Sequence of chain 1.E:
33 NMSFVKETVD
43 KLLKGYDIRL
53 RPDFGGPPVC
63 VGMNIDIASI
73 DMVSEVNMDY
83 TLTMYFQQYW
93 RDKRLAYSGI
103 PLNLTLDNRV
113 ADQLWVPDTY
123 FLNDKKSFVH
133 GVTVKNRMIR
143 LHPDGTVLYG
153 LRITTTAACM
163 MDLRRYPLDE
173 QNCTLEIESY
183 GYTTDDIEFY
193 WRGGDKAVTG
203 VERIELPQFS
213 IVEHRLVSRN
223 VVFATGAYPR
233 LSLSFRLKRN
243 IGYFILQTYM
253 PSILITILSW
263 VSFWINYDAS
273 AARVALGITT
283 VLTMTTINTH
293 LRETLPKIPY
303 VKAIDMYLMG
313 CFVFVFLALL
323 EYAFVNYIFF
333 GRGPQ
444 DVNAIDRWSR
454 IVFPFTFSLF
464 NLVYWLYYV

This small molecule binds to this protein.
Small molecule (SMILES): CC(=O)N[C@H]1[C@H](O[C@H]2[C@H](O)[C@@H](NC(C)=O)CO[C@@H]2CO)O[C@H](CO)[C@@H](O[C@@H]2O[C@H](CO[C@H]3O[C@H](CO)[C@@H](O)[C@H](O[C@H]4O[C@H](CO)[C@@H](O)[C@H](O)[C@@H]4O)[C@@H]3O)[C@@H](O)[C@H](O[C@H]3O[C@H](CO)[C@@H](O)[C@H](O)[C@@H]3O)[C@@H]2O)[C@@H]1O

Binding-site contacts:
Ligand atom C8 contacts residue ARG221 of chain 1.E at 3.5 Å.
Ligand atom C2 contacts residue ARG221 of chain 1.E at 4.2 Å.
Ligand atom O7 contacts residue ARG217 of chain 1.E at 3.5 Å.
Ligand atom C7 contacts residue ASN174 of chain 1.E at 3.6 Å.
Ligand atom C8 contacts residue ARG238 of chain 1.E at 3.4 Å.
Ligand atom O7 contacts residue ASN174 of chain 1.E at 4.0 Å.
Ligand atom O7 contacts residue VAL219 of chain 1.E at 3.5 Å.
Ligand atom O3 contacts residue VAL219 of chain 1.E at 3.8 Å.
Ligand atom O3 contacts residue ARG217 of chain 1.E at 3.1 Å (salt-bridge).
Ligand atom O6 contacts residue VAL219 of chain 1.E at 4.1 Å.
Ligand atom C1 contacts residue VAL219 of chain 1.E at 4.2 Å (hydrophobic).
Ligand atom C7 contacts residue PHE237 of chain 1.E at 3.9 Å (hydrophobic).
Ligand atom C7 contacts residue SER236 of chain 1.E at 3.6 Å.
Ligand atom C8 contacts residue GLU215 of chain 1.E at 3.7 Å.
Ligand atom C3 contacts residue ASN174 of chain 1.E at 3.8 Å.
Ligand atom O7 contacts residue SER236 of chain 1.E at 2.5 Å (h-bond).
Ligand atom N2 contacts residue ARG238 of chain 1.E at 3.6 Å (salt-bridge).
Ligand atom C1 contacts residue SER220 of chain 1.E at 3.7 Å.
Ligand atom O7 contacts residue SER234 of chain 1.E at 4.1 Å.
Ligand atom O2 contacts residue ARG221 of chain 1.E at 3.8 Å.
Ligand atom O5 contacts residue SER220 of chain 1.E at 3.6 Å.
Ligand atom O6 contacts residue SER220 of chain 1.E at 4.2 Å.
Ligand atom O7 contacts residue ARG221 of chain 1.E at 3.4 Å (salt-bridge).
Ligand atom O5 contacts residue VAL219 of chain 1.E at 3.9 Å.
Ligand atom C1 contacts residue ASN174 of chain 1.E at 1.5 Å.
Ligand atom O5 contacts residue ASN174 of chain 1.E at 2.5 Å (h-bond).
Ligand atom C6 contacts residue SER220 of chain 1.E at 3.6 Å.
Ligand atom C3 contacts residue SER236 of chain 1.E at 3.9 Å.
Ligand atom N2 contacts residue ARG217 of chain 1.E at 4.0 Å.
Ligand atom C5 contacts residue ASN174 of chain 1.E at 3.6 Å.
Ligand atom C8 contacts residue ASN174 of chain 1.E at 4.1 Å.
Ligand atom C8 contacts residue PHE237 of chain 1.E at 3.2 Å (hydrophobic).
Ligand atom N2 contacts residue ASN174 of chain 1.E at 3.0 Å (h-bond).
Ligand atom C7 contacts residue ARG217 of chain 1.E at 3.9 Å.
Ligand atom C2 contacts residue VAL219 of chain 1.E at 3.9 Å (hydrophobic).
Ligand atom C1 contacts residue ARG221 of chain 1.E at 3.8 Å.
Ligand atom C7 contacts residue ARG238 of chain 1.E at 4.1 Å.
Ligand atom O4 contacts residue VAL219 of chain 1.E at 4.0 Å.
Ligand atom C2 contacts residue ASN174 of chain 1.E at 2.6 Å.
Ligand atom C7 contacts residue ARG221 of chain 1.E at 3.7 Å.